Binding-site contacts:
Ligand atom C contacts residue HIS94 of chain 1.A at 3.7 Å.
Ligand atom CB contacts residue PHE69 of chain 1.A at 3.6 Å (hydrophobic).
Ligand atom SD contacts residue LEU98 of chain 1.A at 3.5 Å.
Ligand atom P contacts residue ARG19 of chain 1.A at 3.9 Å.
Ligand atom CE contacts residue HIS94 of chain 1.A at 3.6 Å.
Ligand atom N contacts residue HIS57 of chain 1.A at 3.0 Å (h-bond).
Ligand atom CD1 contacts residue VAL59 of chain 1.A at 3.8 Å (hydrophobic).
Ligand atom O contacts residue ASN95 of chain 1.A at 2.9 Å (h-bond).
Ligand atom SD contacts residue HIS94 of chain 1.A at 3.8 Å.
Ligand atom P contacts residue SER39 of chain 1.A at 3.9 Å.
Ligand atom O2P contacts residue SER39 of chain 1.A at 3.3 Å.
Ligand atom CG2 contacts residue HIS57 of chain 1.A at 3.7 Å.
Ligand atom CB contacts residue HIS57 of chain 1.A at 3.8 Å.
Ligand atom C contacts residue HIS57 of chain 1.A at 3.7 Å.
Ligand atom O contacts residue HIS94 of chain 1.A at 2.7 Å (h-bond).
Ligand atom P contacts residue ARG37 of chain 1.A at 3.8 Å.
Ligand atom CA contacts residue HIS94 of chain 1.A at 3.8 Å.
Ligand atom CA contacts residue HIS57 of chain 1.A at 3.5 Å.
Ligand atom O contacts residue HIS94 of chain 1.A at 3.9 Å.
Ligand atom C contacts residue HIS94 of chain 1.A at 3.9 Å.
Ligand atom CZ contacts residue ARG19 of chain 1.A at 3.7 Å.
Ligand atom O contacts residue ALA70 of chain 1.A at 3.8 Å.
Ligand atom CD2 contacts residue ARG19 of chain 1.A at 3.9 Å.
Ligand atom CE2 contacts residue ARG19 of chain 1.A at 3.6 Å.
Ligand atom CA contacts residue HIS94 of chain 1.A at 3.6 Å.
Ligand atom N contacts residue HIS94 of chain 1.A at 2.9 Å (h-bond).
Ligand atom CZ contacts residue SER39 of chain 1.A at 3.6 Å.
Ligand atom O2P contacts residue ARG37 of chain 1.A at 2.8 Å (salt-bridge).
Ligand atom O2P contacts residue SER40 of chain 1.A at 2.8 Å (h-bond).
Ligand atom CG contacts residue VAL59 of chain 1.A at 3.6 Å (hydrophobic).
Ligand atom CB contacts residue HIS57 of chain 1.A at 3.8 Å.
Ligand atom O3P contacts residue SER40 of chain 1.A at 2.6 Å (h-bond).
Ligand atom OH contacts residue SER39 of chain 1.A at 2.9 Å (h-bond).
Ligand atom O1P contacts residue ARG37 of chain 1.A at 2.8 Å (salt-bridge).
Ligand atom CD2 contacts residue VAL59 of chain 1.A at 3.7 Å (hydrophobic).
Ligand atom P contacts residue SER40 of chain 1.A at 3.5 Å.
Ligand atom CD2 contacts residue HIS57 of chain 1.A at 3.6 Å.
Ligand atom CE contacts residue PHE69 of chain 1.A at 3.7 Å (hydrophobic).
Ligand atom O1P contacts residue ARG19 of chain 1.A at 2.8 Å (salt-bridge).
Ligand atom CG1 contacts residue ASN95 of chain 1.A at 3.2 Å.

Sequence of chain 1.A:
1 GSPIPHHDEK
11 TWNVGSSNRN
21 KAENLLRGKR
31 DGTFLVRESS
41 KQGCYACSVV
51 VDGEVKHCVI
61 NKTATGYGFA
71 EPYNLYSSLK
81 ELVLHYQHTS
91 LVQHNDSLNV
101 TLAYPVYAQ

The protein below binds the small molecule below.
Small molecule (SMILES): CSCC[C@H](NC(=O)[C@@H]1CCCN1C(=O)[C@@H](NC(=O)[C@@H](N)Cc1ccc(OP(=O)(O)O)cc1)C(C)C)C(=O)N[C@@H](CC(C)C)C(=O)O